A protein and the small-molecule ligand that binds it are described below.
Small molecule (SMILES): CC(=C/C=C/C(C)=C/C(=O)O)/C=C1\CCCc2ccccc21

Sequence of chain 2.A:
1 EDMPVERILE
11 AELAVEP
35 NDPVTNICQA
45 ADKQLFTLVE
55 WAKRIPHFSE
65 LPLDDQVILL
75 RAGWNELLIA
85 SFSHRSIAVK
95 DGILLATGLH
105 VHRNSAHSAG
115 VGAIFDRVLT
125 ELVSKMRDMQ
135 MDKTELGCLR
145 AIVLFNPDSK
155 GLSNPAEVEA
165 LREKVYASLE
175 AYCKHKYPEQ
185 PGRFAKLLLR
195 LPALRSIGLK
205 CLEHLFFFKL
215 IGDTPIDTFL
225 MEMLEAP

Binding-site contacts:
Ligand atom C2' contacts residue ILE41 of chain 2.A at 3.9 Å (hydrophobic).
Ligand atom C20 contacts residue LEU99 of chain 2.A at 3.9 Å (hydrophobic).
Ligand atom C3 contacts residue PHE119 of chain 2.A at 3.9 Å (hydrophobic).
Ligand atom C10 contacts residue ALA45 of chain 2.A at 3.7 Å (hydrophobic).
Ligand atom C15 contacts residue ARG89 of chain 2.A at 3.6 Å.
Ligand atom C13 contacts residue PHE86 of chain 2.A at 3.6 Å (hydrophobic).
Ligand atom C11 contacts residue PHE86 of chain 2.A at 3.8 Å (hydrophobic).
Ligand atom C7 contacts residue CYS205 of chain 2.A at 3.9 Å (hydrophobic).
Ligand atom O2 contacts residue ALA100 of chain 2.A at 3.0 Å (h-bond).
Ligand atom O1 contacts residue ARG89 of chain 2.A at 2.9 Å (salt-bridge).
Ligand atom O2 contacts residue LEU99 of chain 2.A at 3.6 Å.
Ligand atom C20 contacts residue PHE86 of chain 2.A at 3.8 Å (hydrophobic).
Ligand atom O2 contacts residue ALA44 of chain 2.A at 3.2 Å.
Ligand atom C19 contacts residue TRP78 of chain 2.A at 4.0 Å (hydrophobic).
Ligand atom C18 contacts residue PHE212 of chain 2.A at 3.9 Å (hydrophobic).
Ligand atom O1 contacts residue PHE86 of chain 2.A at 3.4 Å.
Ligand atom C20 contacts residue ALA44 of chain 2.A at 3.9 Å (hydrophobic).
Ligand atom C19 contacts residue LEU209 of chain 2.A at 3.4 Å (hydrophobic).
Ligand atom C6 contacts residue ILE41 of chain 2.A at 3.8 Å (hydrophobic).
Ligand atom C2' contacts residue LEU209 of chain 2.A at 3.7 Å (hydrophobic).
Ligand atom C1' contacts residue LEU209 of chain 2.A at 3.6 Å (hydrophobic).
Ligand atom O2 contacts residue ARG89 of chain 2.A at 3.7 Å.
Ligand atom C1' contacts residue CYS205 of chain 2.A at 3.5 Å (hydrophobic).
Ligand atom C3 contacts residue ILE118 of chain 2.A at 3.9 Å (hydrophobic).
Ligand atom C14 contacts residue PHE86 of chain 2.A at 3.9 Å (hydrophobic).
Ligand atom C1 contacts residue CYS205 of chain 2.A at 3.7 Å (hydrophobic).
Ligand atom C14 contacts residue GLN48 of chain 2.A at 3.8 Å.
Ligand atom C4 contacts residue ILE118 of chain 2.A at 3.8 Å (hydrophobic).
Ligand atom C12 contacts residue LEU82 of chain 2.A at 4.0 Å (hydrophobic).
Ligand atom C12 contacts residue ALA45 of chain 2.A at 3.3 Å (hydrophobic).
Ligand atom C15 contacts residue GLN48 of chain 2.A at 3.6 Å.
Ligand atom C7 contacts residue ILE41 of chain 2.A at 3.7 Å (hydrophobic).
Ligand atom C11 contacts residue ALA45 of chain 2.A at 3.8 Å (hydrophobic).
Ligand atom O1 contacts residue ALA100 of chain 2.A at 3.7 Å.
Ligand atom C13 contacts residue ALA45 of chain 2.A at 3.9 Å (hydrophobic).
Ligand atom O1 contacts residue GLN48 of chain 2.A at 3.5 Å.
Ligand atom C15 contacts residue ALA100 of chain 2.A at 3.8 Å (hydrophobic).
Ligand atom C6 contacts residue CYS205 of chain 2.A at 3.6 Å (hydrophobic).
Ligand atom C15 contacts residue PHE86 of chain 2.A at 3.9 Å (hydrophobic).
Ligand atom C20 contacts residue ILE41 of chain 2.A at 4.0 Å (hydrophobic).